Sequence of chain 1.C:
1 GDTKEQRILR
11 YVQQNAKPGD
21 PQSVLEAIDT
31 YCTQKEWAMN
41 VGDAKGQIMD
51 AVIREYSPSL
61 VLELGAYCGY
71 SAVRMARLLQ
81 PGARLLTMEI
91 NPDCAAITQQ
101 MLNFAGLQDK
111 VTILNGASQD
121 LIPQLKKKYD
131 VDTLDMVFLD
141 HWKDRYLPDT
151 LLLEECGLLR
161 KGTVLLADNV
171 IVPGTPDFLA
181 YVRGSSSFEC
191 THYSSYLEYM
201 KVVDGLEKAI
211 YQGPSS

This protein binds this small molecule.
Small molecule (SMILES): COc1ccc(Cc2cc(-c3sc(C)nc3C)[nH]n2)cc1

Binding-site contacts:
Ligand atom C14 contacts residue SER118 of chain 1.C at 4.0 Å.
Ligand atom C19 contacts residue GLN119 of chain 1.C at 3.2 Å.
Ligand atom N03 contacts residue SER118 of chain 1.C at 2.9 Å (h-bond).
Ligand atom C19 contacts residue TRP142 of chain 1.C at 4.0 Å (hydrophobic).
Ligand atom C13 contacts residue TRP142 of chain 1.C at 3.6 Å (hydrophobic).
Ligand atom S05 contacts residue TRP142 of chain 1.C at 3.4 Å.
Ligand atom C10 contacts residue GLY65 of chain 1.C at 4.1 Å.
Ligand atom C04 contacts residue ILE90 of chain 1.C at 3.9 Å (hydrophobic).
Ligand atom C19 contacts residue SER118 of chain 1.C at 3.3 Å.
Ligand atom N06 contacts residue GLY65 of chain 1.C at 4.0 Å.
Ligand atom O20 contacts residue TRP142 of chain 1.C at 4.0 Å.
Ligand atom C01 contacts residue HIS141 of chain 1.C at 3.8 Å.
Ligand atom C14 contacts residue MET88 of chain 1.C at 3.8 Å (hydrophobic).
Ligand atom C07 contacts residue ILE90 of chain 1.C at 4.1 Å (hydrophobic).
Ligand atom C04 contacts residue SER118 of chain 1.C at 3.9 Å.
Ligand atom C10 contacts residue GLU89 of chain 1.C at 3.9 Å.
Ligand atom C02 contacts residue HIS141 of chain 1.C at 3.8 Å.
Ligand atom C01 contacts residue ILE90 of chain 1.C at 3.6 Å (hydrophobic).
Ligand atom N06 contacts residue ILE90 of chain 1.C at 3.0 Å (h-bond).
Ligand atom C14 contacts residue GLY116 of chain 1.C at 3.6 Å.
Ligand atom C19 contacts residue ALA117 of chain 1.C at 4.1 Å (hydrophobic).
Ligand atom N08 contacts residue GLU89 of chain 1.C at 2.8 Å (salt-bridge).
Ligand atom C07 contacts residue TRP142 of chain 1.C at 3.8 Å (hydrophobic).
Ligand atom C02 contacts residue ILE90 of chain 1.C at 3.5 Å (hydrophobic).
Ligand atom C09 contacts residue ILE90 of chain 1.C at 4.0 Å (hydrophobic).
Ligand atom C14 contacts residue ILE90 of chain 1.C at 3.7 Å (hydrophobic).
Ligand atom C14 contacts residue GLU89 of chain 1.C at 4.0 Å.
Ligand atom N03 contacts residue ALA117 of chain 1.C at 3.6 Å.
Ligand atom C07 contacts residue HIS141 of chain 1.C at 3.6 Å.
Ligand atom C16 contacts residue TRP142 of chain 1.C at 3.8 Å (hydrophobic).
Ligand atom N06 contacts residue GLU89 of chain 1.C at 3.5 Å (salt-bridge).
Ligand atom C17 contacts residue TRP142 of chain 1.C at 3.6 Å (hydrophobic).
Ligand atom C18 contacts residue HIS141 of chain 1.C at 4.0 Å.
Ligand atom C15 contacts residue HIS141 of chain 1.C at 4.0 Å.
Ligand atom C15 contacts residue ASP140 of chain 1.C at 3.9 Å.
Ligand atom N08 contacts residue ILE90 of chain 1.C at 3.7 Å.
Ligand atom N08 contacts residue GLY65 of chain 1.C at 3.8 Å.
Ligand atom C09 contacts residue SER118 of chain 1.C at 3.5 Å.
Ligand atom S05 contacts residue ILE90 of chain 1.C at 4.0 Å.
Ligand atom C18 contacts residue TRP142 of chain 1.C at 3.8 Å (hydrophobic).